Sequence of chain 1.A:
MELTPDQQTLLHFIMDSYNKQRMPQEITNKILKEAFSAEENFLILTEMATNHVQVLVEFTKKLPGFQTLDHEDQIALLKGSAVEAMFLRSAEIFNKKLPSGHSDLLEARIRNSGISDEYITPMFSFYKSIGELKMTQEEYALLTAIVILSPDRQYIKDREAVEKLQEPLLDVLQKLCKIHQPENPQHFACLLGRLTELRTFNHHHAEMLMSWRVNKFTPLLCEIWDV

This small molecule binds to this protein.
Small molecule (SMILES): COc1ccc(N(CC(=O)NC(C(C)C)C(C)C)S(=O)(=O)c2ccc(C)cc2)cc1OC

Binding-site contacts:
Ligand atom O4 contacts residue MET51 of chain 1.A at 3.2 Å.
Ligand atom C13 contacts residue MET51 of chain 1.A at 3.8 Å (hydrophobic).
Ligand atom C2 contacts residue LEU48 of chain 1.A at 3.7 Å (hydrophobic).
Ligand atom C23 contacts residue LEU48 of chain 1.A at 3.4 Å (hydrophobic).
Ligand atom O2 contacts residue TYR130 of chain 1.A at 2.7 Å (h-bond).
Ligand atom O contacts residue ASN44 of chain 1.A at 2.9 Å (h-bond).
Ligand atom C22 contacts residue TRP230 of chain 1.A at 3.6 Å (hydrophobic).
Ligand atom C15 contacts residue ILE96 of chain 1.A at 3.7 Å (hydrophobic).
Ligand atom C7 contacts residue LEU48 of chain 1.A at 3.5 Å (hydrophobic).
Ligand atom O3 contacts residue SER93 of chain 1.A at 2.9 Å (h-bond).
Ligand atom O3 contacts residue HIS55 of chain 1.A at 2.7 Å (h-bond).
Ligand atom C contacts residue ASN44 of chain 1.A at 3.5 Å.
Ligand atom C13 contacts residue ILE34 of chain 1.A at 3.7 Å (hydrophobic).
Ligand atom C5 contacts residue LEU48 of chain 1.A at 3.8 Å (hydrophobic).
Ligand atom C3 contacts residue LEU48 of chain 1.A at 3.6 Å (hydrophobic).
Ligand atom C contacts residue ILE123 of chain 1.A at 3.6 Å (hydrophobic).
Ligand atom C2 contacts residue TRP215 of chain 1.A at 3.8 Å (hydrophobic).
Ligand atom C7 contacts residue ASN44 of chain 1.A at 3.4 Å.
Ligand atom C19 contacts residue MET89 of chain 1.A at 3.6 Å (hydrophobic).
Ligand atom C9 contacts residue TYR130 of chain 1.A at 3.4 Å (hydrophobic).
Ligand atom O4 contacts residue LEU48 of chain 1.A at 3.2 Å.
Ligand atom C1 contacts residue LEU48 of chain 1.A at 3.9 Å (hydrophobic).
Ligand atom C9 contacts residue SER93 of chain 1.A at 3.7 Å.
Ligand atom O contacts residue ILE113 of chain 1.A at 3.8 Å.
Ligand atom C8 contacts residue TYR130 of chain 1.A at 3.4 Å (hydrophobic).
Ligand atom C19 contacts residue PHE90 of chain 1.A at 3.6 Å (hydrophobic).
Ligand atom C18 contacts residue SER93 of chain 1.A at 3.7 Å.
Ligand atom C4 contacts residue LEU48 of chain 1.A at 3.7 Å (hydrophobic).
Ligand atom C7 contacts residue ILE47 of chain 1.A at 3.8 Å (hydrophobic).
Ligand atom C8 contacts residue SER93 of chain 1.A at 3.5 Å.
Ligand atom O2 contacts residue SER93 of chain 1.A at 3.5 Å.
Ligand atom O1 contacts residue ILE113 of chain 1.A at 3.6 Å.
Ligand atom C13 contacts residue ILE113 of chain 1.A at 3.7 Å (hydrophobic).
Ligand atom C16 contacts residue ILE96 of chain 1.A at 3.8 Å (hydrophobic).
Ligand atom C21 contacts residue PHE90 of chain 1.A at 3.8 Å (hydrophobic).
Ligand atom C12 contacts residue PHE127 of chain 1.A at 3.7 Å (hydrophobic).
Ligand atom C1 contacts residue ASN44 of chain 1.A at 3.8 Å.
Ligand atom O1 contacts residue ASN44 of chain 1.A at 3.0 Å (h-bond).
Ligand atom C12 contacts residue ILE113 of chain 1.A at 3.5 Å (hydrophobic).
Ligand atom C3 contacts residue MET126 of chain 1.A at 3.7 Å (hydrophobic).